Sequence of chain 1.B:
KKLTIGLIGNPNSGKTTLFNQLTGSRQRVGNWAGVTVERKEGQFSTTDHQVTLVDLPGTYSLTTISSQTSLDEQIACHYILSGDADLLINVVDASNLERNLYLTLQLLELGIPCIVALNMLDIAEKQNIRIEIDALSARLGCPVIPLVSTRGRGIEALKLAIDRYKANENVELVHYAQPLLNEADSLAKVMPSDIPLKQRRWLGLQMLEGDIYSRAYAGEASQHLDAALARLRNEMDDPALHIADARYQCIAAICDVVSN

Binding-site contacts:
Ligand atom PB contacts residue MG1 of chain 1.F at 3.2 Å.
Ligand atom O2' contacts residue THR151 of chain 1.B at 3.5 Å.
Ligand atom PG contacts residue MG1 of chain 1.F at 3.1 Å.
Ligand atom O1A contacts residue THR17 of chain 1.B at 3.0 Å (h-bond).
Ligand atom O1A contacts residue GLY15 of chain 1.B at 3.2 Å.
Ligand atom O5' contacts residue THR18 of chain 1.B at 3.6 Å (h-bond).
Ligand atom O6 contacts residue SER150 of chain 1.B at 2.7 Å (h-bond).
Ligand atom O6 contacts residue ASN120 of chain 1.B at 2.5 Å (h-bond).
Ligand atom N9 contacts residue MET121 of chain 1.B at 3.3 Å.
Ligand atom O2B contacts residue LYS16 of chain 1.B at 3.5 Å (salt-bridge).
Ligand atom O3G contacts residue PRO12 of chain 1.B at 3.3 Å.
Ligand atom C6 contacts residue MET121 of chain 1.B at 3.5 Å (hydrophobic).
Ligand atom O1B contacts residue ASN13 of chain 1.B at 3.0 Å (h-bond).
Ligand atom C6 contacts residue ASN120 of chain 1.B at 3.5 Å.
Ligand atom O2B contacts residue MG1 of chain 1.F at 2.0 Å.
Ligand atom C4 contacts residue MET121 of chain 1.B at 3.5 Å (hydrophobic).
Ligand atom O2B contacts residue THR17 of chain 1.B at 2.7 Å (h-bond).
Ligand atom O1A contacts residue LYS16 of chain 1.B at 3.5 Å (salt-bridge).
Ligand atom O2G contacts residue LYS16 of chain 1.B at 3.2 Å (salt-bridge).
Ligand atom N7 contacts residue ASN120 of chain 1.B at 3.1 Å (h-bond).
Ligand atom O2G contacts residue MG1 of chain 1.F at 1.8 Å.
Ligand atom C8 contacts residue THR18 of chain 1.B at 3.6 Å.
Ligand atom O4' contacts residue MET121 of chain 1.B at 3.2 Å.
Ligand atom O3A contacts residue GLY15 of chain 1.B at 3.1 Å (h-bond).
Ligand atom O1B contacts residue GLY15 of chain 1.B at 3.6 Å (h-bond).
Ligand atom N2 contacts residue ILE124 of chain 1.B at 3.5 Å.
Ligand atom O1B contacts residue LYS16 of chain 1.B at 3.4 Å (salt-bridge).
Ligand atom O6 contacts residue VAL149 of chain 1.B at 3.1 Å.
Ligand atom O6 contacts residue MET121 of chain 1.B at 3.4 Å (h-bond).
Ligand atom O1A contacts residue THR18 of chain 1.B at 2.7 Å (h-bond).
Ligand atom N2 contacts residue ASP123 of chain 1.B at 2.6 Å (salt-bridge).
Ligand atom C2 contacts residue ASP123 of chain 1.B at 3.4 Å.
Ligand atom C8 contacts residue GLY15 of chain 1.B at 3.3 Å.
Ligand atom O1B contacts residue SER14 of chain 1.B at 3.2 Å (h-bond).
Ligand atom O3A contacts residue LYS16 of chain 1.B at 3.5 Å (salt-bridge).
Ligand atom N1 contacts residue ASP123 of chain 1.B at 3.0 Å (salt-bridge).
Ligand atom C3B contacts residue MG1 of chain 1.F at 3.5 Å.
Ligand atom C5 contacts residue MET121 of chain 1.B at 3.6 Å (hydrophobic).
Ligand atom C8 contacts residue MET121 of chain 1.B at 3.5 Å (hydrophobic).
Ligand atom O3G contacts residue ASN13 of chain 1.B at 2.9 Å (h-bond).

The protein below binds the small molecule below.
Small molecule (SMILES): Nc1nc2c(ncn2[C@@H]2O[C@H](CO[P](=O)(O)O[P](=O)(O)CP(=O)(O)O)[C@@H](O)[C@H]2O)c(=O)[nH]1